Binding-site contacts:
Ligand atom C2' contacts residue ASN40 of chain 1.X at 3.4 Å.
Ligand atom O2B contacts residue MG1 of chain 1.KB at 2.4 Å.
Ligand atom O1B contacts residue GLY26 of chain 1.X at 3.3 Å (h-bond).
Ligand atom N1 contacts residue ASP130 of chain 1.X at 2.9 Å (salt-bridge).
Ligand atom S1G contacts residue SER45 of chain 1.X at 3.3 Å.
Ligand atom O3A contacts residue GLY26 of chain 1.X at 3.1 Å (h-bond).
Ligand atom O2G contacts residue GLY72 of chain 1.X at 3.1 Å (h-bond).
Ligand atom C3' contacts residue SER43 of chain 1.X at 3.5 Å.
Ligand atom O1B contacts residue GLY24 of chain 1.X at 3.5 Å (h-bond).
Ligand atom O6 contacts residue LEU159 of chain 1.X at 3.6 Å.
Ligand atom O2B contacts residue THR46 of chain 1.X at 3.5 Å (h-bond).
Ligand atom O1A contacts residue SER28 of chain 1.X at 3.6 Å.
Ligand atom C3' contacts residue LEU41 of chain 1.X at 3.2 Å (hydrophobic).
Ligand atom O2B contacts residue SER28 of chain 1.X at 2.6 Å (h-bond).
Ligand atom C5 contacts residue LYS128 of chain 1.X at 3.6 Å.
Ligand atom O1B contacts residue LYS27 of chain 1.X at 3.2 Å (salt-bridge).
Ligand atom PG contacts residue MG1 of chain 1.KB at 3.5 Å.
Ligand atom O6 contacts residue LYS128 of chain 1.X at 3.3 Å.
Ligand atom O6 contacts residue ASN127 of chain 1.X at 3.3 Å (h-bond).
Ligand atom O2' contacts residue ASN40 of chain 1.X at 2.4 Å (h-bond).
Ligand atom O2' contacts residue LEU41 of chain 1.X at 2.9 Å.
Ligand atom O3G contacts residue THR46 of chain 1.X at 2.2 Å (h-bond).
Ligand atom O1B contacts residue VAL25 of chain 1.X at 3.5 Å (h-bond).
Ligand atom N2 contacts residue LEU131 of chain 1.X at 3.4 Å.
Ligand atom N1 contacts residue LYS128 of chain 1.X at 3.6 Å.
Ligand atom O6 contacts residue ALA158 of chain 1.X at 3.2 Å (h-bond).
Ligand atom O2' contacts residue PHE39 of chain 1.X at 3.5 Å.
Ligand atom O3A contacts residue LYS27 of chain 1.X at 3.5 Å (salt-bridge).
Ligand atom O1A contacts residue ASN29 of chain 1.X at 2.6 Å (h-bond).
Ligand atom S1G contacts residue THR46 of chain 1.X at 3.5 Å (h-bond).
Ligand atom PB contacts residue LYS27 of chain 1.X at 3.6 Å.
Ligand atom C5' contacts residue GLY24 of chain 1.X at 3.5 Å.
Ligand atom N2 contacts residue ASP130 of chain 1.X at 3.1 Å (salt-bridge).
Ligand atom O3G contacts residue SER28 of chain 1.X at 3.3 Å (h-bond).
Ligand atom O3G contacts residue MG1 of chain 1.KB at 1.9 Å.
Ligand atom C6 contacts residue LYS128 of chain 1.X at 3.3 Å.
Ligand atom N7 contacts residue ASN127 of chain 1.X at 3.3 Å (h-bond).
Ligand atom O3B contacts residue GLY24 of chain 1.X at 3.2 Å (h-bond).
Ligand atom O3' contacts residue LEU41 of chain 1.X at 2.2 Å (h-bond).
Ligand atom C8 contacts residue GLY26 of chain 1.X at 3.6 Å.

This protein binds this small molecule.
Small molecule (SMILES): Nc1nc2c(ncn2[C@@H]2O[C@H](CO[P](=O)(O)O[P](=O)(O)OP(O)(O)=S)[C@@H](O)[C@H]2O)c(=O)[nH]1

Sequence of chain 1.W:
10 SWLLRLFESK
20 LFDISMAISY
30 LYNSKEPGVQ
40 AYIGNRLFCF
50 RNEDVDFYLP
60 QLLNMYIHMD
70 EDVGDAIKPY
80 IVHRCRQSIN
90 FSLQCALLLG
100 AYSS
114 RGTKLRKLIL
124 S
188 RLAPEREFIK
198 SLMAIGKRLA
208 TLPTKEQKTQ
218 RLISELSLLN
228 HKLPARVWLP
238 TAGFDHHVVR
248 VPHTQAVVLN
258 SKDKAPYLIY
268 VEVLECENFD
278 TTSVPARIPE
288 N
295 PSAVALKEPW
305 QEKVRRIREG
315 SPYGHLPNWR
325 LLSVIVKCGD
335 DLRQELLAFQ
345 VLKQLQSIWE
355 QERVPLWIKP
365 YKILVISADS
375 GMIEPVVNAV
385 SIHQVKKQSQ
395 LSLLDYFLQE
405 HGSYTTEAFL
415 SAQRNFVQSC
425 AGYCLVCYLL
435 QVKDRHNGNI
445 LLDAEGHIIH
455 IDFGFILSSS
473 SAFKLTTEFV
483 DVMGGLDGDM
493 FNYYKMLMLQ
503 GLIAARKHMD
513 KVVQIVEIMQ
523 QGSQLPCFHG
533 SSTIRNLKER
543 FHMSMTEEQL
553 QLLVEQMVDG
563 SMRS

Sequence of chain 1.X:
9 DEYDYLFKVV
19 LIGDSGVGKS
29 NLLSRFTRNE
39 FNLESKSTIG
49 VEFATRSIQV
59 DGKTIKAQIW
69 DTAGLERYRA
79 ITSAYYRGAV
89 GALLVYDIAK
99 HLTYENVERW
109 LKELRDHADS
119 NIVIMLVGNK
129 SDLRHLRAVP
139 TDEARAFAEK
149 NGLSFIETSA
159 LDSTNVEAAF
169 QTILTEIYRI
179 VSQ